Sequence of chain 1.A:
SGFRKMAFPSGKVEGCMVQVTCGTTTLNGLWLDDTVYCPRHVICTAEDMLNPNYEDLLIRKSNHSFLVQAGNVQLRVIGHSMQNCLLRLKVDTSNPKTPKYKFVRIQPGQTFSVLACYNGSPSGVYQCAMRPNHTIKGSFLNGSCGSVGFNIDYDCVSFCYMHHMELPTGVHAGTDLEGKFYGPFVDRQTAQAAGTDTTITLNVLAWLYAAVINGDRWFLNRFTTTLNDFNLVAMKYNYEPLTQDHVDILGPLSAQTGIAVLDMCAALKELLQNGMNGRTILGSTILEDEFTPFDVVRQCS

This protein binds this small molecule.
Small molecule (SMILES): CC(C)C[C@H](NC(=O)[C@@H](NC(=O)[C@H](C)NC(=O)OC(C)(C)C)C(C)C)C(=O)N[C@H](C=N)CCC(N)=O

Sequence of chain 1.B:
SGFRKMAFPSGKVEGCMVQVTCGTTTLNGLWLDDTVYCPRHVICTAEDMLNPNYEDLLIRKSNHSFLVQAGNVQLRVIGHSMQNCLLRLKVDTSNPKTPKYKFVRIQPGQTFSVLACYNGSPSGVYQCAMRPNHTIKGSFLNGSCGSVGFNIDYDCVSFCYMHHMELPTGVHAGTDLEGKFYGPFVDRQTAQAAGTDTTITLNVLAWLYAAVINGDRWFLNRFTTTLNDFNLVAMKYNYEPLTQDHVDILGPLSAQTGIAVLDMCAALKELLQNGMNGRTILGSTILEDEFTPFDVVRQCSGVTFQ

Binding-site contacts:
Ligand atom CA contacts residue GLU166 of chain 1.A at 3.3 Å.
Ligand atom N contacts residue THR190 of chain 1.A at 2.9 Å (h-bond).
Ligand atom O contacts residue GLU166 of chain 1.A at 2.9 Å (salt-bridge).
Ligand atom NF contacts residue GLY143 of chain 1.A at 3.6 Å.
Ligand atom O1 contacts residue PRO168 of chain 1.A at 3.7 Å.
Ligand atom N contacts residue CYS145 of chain 1.A at 3.2 Å (h-bond).
Ligand atom CA contacts residue HIS164 of chain 1.A at 3.7 Å.
Ligand atom C contacts residue CYS145 of chain 1.A at 1.7 Å (hydrophobic).
Ligand atom CB contacts residue CYS145 of chain 1.A at 3.4 Å (hydrophobic).
Ligand atom CG contacts residue LEU141 of chain 1.A at 3.5 Å (hydrophobic).
Ligand atom NF contacts residue LEU27 of chain 1.A at 3.7 Å.
Ligand atom C contacts residue GLU166 of chain 1.A at 3.5 Å.
Ligand atom O2 contacts residue ALA191 of chain 1.A at 3.4 Å.
Ligand atom C contacts residue HIS164 of chain 1.A at 3.7 Å.
Ligand atom CD contacts residue HIS163 of chain 1.A at 3.7 Å.
Ligand atom O2 contacts residue THR190 of chain 1.A at 3.6 Å (h-bond).
Ligand atom NE contacts residue PHE140 of chain 1.A at 3.0 Å (h-bond).
Ligand atom CB contacts residue THR190 of chain 1.A at 3.7 Å.
Ligand atom OE contacts residue HIS163 of chain 1.A at 2.7 Å (h-bond).
Ligand atom CB contacts residue GLN192 of chain 1.A at 3.5 Å.
Ligand atom CG contacts residue GLN189 of chain 1.A at 3.6 Å.
Ligand atom NF contacts residue CYS145 of chain 1.A at 2.6 Å (h-bond).
Ligand atom C1 contacts residue ALA191 of chain 1.A at 3.6 Å (hydrophobic).
Ligand atom N contacts residue HIS164 of chain 1.A at 2.9 Å (h-bond).
Ligand atom N contacts residue GLU166 of chain 1.A at 2.8 Å (salt-bridge).
Ligand atom C contacts residue PRO168 of chain 1.A at 3.6 Å (hydrophobic).
Ligand atom CD2 contacts residue MET165 of chain 1.A at 3.7 Å (hydrophobic).
Ligand atom OE contacts residue GLU166 of chain 1.A at 3.5 Å.
Ligand atom N contacts residue GLN189 of chain 1.A at 3.1 Å (h-bond).
Ligand atom CD contacts residue GLU166 of chain 1.A at 3.6 Å.
Ligand atom NE contacts residue GLU166 of chain 1.A at 2.8 Å (salt-bridge).
Ligand atom O contacts residue GLN189 of chain 1.A at 3.0 Å.
Ligand atom CB contacts residue GLN189 of chain 1.A at 3.7 Å.
Ligand atom CA contacts residue GLN189 of chain 1.A at 3.7 Å.
Ligand atom OE contacts residue PHE140 of chain 1.A at 3.5 Å.
Ligand atom CA contacts residue HIS164 of chain 1.A at 3.7 Å.
Ligand atom O contacts residue MET165 of chain 1.A at 3.4 Å.
Ligand atom CA contacts residue CYS145 of chain 1.A at 2.8 Å (hydrophobic).
Ligand atom OE contacts residue HIS172 of chain 1.A at 3.5 Å.
Ligand atom C contacts residue THR190 of chain 1.A at 3.7 Å.